Binding-site contacts:
Ligand atom N2 contacts residue ASN710 of chain 1.C at 2.7 Å (h-bond).
Ligand atom O3 contacts residue TYR797 of chain 1.D at 4.2 Å.
Ligand atom C3 contacts residue ASN710 of chain 1.C at 3.8 Å.
Ligand atom C2 contacts residue TYR797 of chain 1.D at 3.3 Å (hydrophobic).
Ligand atom C8 contacts residue ASN711 of chain 1.C at 3.6 Å.
Ligand atom C1 contacts residue ASN710 of chain 1.C at 1.4 Å.
Ligand atom C4 contacts residue TYR797 of chain 1.D at 3.7 Å (hydrophobic).
Ligand atom O5 contacts residue TYR797 of chain 1.D at 3.1 Å.
Ligand atom O5 contacts residue ASN710 of chain 1.C at 2.4 Å (h-bond).
Ligand atom O7 contacts residue ASN710 of chain 1.C at 3.2 Å.
Ligand atom C6 contacts residue ILE795 of chain 1.D at 4.1 Å (hydrophobic).
Ligand atom C5 contacts residue ASN710 of chain 1.C at 3.7 Å.
Ligand atom O6 contacts residue TYR797 of chain 1.D at 4.4 Å.
Ligand atom C1 contacts residue TYR797 of chain 1.D at 3.7 Å (hydrophobic).
Ligand atom C7 contacts residue ASN711 of chain 1.C at 3.4 Å.
Ligand atom C4 contacts residue ASN710 of chain 1.C at 4.2 Å.
Ligand atom C5 contacts residue TYR797 of chain 1.D at 3.8 Å (hydrophobic).
Ligand atom O7 contacts residue ASN711 of chain 1.C at 2.8 Å (h-bond).
Ligand atom N2 contacts residue TYR797 of chain 1.D at 4.2 Å.
Ligand atom C7 contacts residue ASN710 of chain 1.C at 3.1 Å.
Ligand atom C3 contacts residue TYR797 of chain 1.D at 4.1 Å (hydrophobic).
Ligand atom C8 contacts residue ASN710 of chain 1.C at 4.0 Å.
Ligand atom C2 contacts residue ASN710 of chain 1.C at 2.4 Å.
Ligand atom C6 contacts residue TYR797 of chain 1.D at 3.7 Å (hydrophobic).
Ligand atom O6 contacts residue ILE795 of chain 1.D at 3.2 Å.

Sequence of chain 1.C:
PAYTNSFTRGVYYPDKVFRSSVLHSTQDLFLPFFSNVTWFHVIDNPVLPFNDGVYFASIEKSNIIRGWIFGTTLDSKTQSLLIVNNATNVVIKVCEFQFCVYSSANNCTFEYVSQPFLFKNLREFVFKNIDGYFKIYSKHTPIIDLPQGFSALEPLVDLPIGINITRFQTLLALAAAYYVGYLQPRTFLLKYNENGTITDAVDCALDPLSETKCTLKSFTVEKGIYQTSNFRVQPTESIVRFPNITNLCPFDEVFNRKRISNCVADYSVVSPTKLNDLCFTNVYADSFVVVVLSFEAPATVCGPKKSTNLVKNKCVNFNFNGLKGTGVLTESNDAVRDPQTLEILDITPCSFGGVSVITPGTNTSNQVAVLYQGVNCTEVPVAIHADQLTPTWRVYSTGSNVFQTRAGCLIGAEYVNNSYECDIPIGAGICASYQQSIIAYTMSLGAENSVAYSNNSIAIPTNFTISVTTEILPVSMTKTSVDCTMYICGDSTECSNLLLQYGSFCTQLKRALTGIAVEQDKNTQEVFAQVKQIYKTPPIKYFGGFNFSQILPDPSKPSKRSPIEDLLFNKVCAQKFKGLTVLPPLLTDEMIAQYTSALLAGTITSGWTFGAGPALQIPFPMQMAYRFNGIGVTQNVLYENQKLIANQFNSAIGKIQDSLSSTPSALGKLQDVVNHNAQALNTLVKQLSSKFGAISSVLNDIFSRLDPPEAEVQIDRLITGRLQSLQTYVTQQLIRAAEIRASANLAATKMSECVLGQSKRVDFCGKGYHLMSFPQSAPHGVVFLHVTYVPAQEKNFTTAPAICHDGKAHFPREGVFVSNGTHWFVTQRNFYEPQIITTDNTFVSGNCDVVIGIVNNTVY

Sequence of chain 1.D:
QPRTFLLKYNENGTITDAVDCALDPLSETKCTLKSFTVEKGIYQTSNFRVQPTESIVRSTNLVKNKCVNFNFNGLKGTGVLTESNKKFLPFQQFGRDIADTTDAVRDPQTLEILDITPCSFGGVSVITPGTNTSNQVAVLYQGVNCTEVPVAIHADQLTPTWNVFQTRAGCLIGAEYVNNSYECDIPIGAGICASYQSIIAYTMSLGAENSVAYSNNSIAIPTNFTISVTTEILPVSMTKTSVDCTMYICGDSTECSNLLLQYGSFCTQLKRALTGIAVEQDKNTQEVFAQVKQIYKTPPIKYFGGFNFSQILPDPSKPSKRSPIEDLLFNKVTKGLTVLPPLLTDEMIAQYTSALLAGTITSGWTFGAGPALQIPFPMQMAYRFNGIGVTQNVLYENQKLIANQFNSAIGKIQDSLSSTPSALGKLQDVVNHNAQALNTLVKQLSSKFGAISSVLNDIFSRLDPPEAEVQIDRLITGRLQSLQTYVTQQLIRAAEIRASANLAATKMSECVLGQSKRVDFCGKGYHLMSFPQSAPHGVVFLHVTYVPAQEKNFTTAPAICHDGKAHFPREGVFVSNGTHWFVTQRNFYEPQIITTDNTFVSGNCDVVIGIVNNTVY

This protein binds this small molecule.
Small molecule (SMILES): CC(=O)N[C@@H]1[C@@H](O)[C@H](O)[C@@H](CO)O[C@H]1O